A protein and the small-molecule ligand that binds it are described below.
Small molecule (SMILES): CC[C@H](NC(=O)[C@H](CC(C)C)NC(=O)[C@@H]1CSCc2cc3cc(c2C)CSC[C@H](NC(=O)[C@@H](C)NC(=O)[C@H](CC(C)C)NC(=O)[C@H](C)NC(=O)[C@@H](C)NC(=O)[C@@H](C)NC3=O)C(=O)N[C@@H](CC(C)C)C(=O)N[C@H](CCCCN)C(=O)N1)C(=O)N[C@@H](CCCCN)C(N)=O

Sequence of chain 1.C:
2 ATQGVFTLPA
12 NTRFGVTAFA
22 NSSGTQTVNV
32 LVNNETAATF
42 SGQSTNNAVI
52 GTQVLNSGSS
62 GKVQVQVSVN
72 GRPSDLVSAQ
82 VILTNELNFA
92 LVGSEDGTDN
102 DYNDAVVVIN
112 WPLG

Binding-site contacts:
Ligand atom CG contacts residue SER24 of chain 1.C at 4.0 Å.
Ligand atom CB contacts residue ZDC1 of chain 1.M at 4.4 Å.
Ligand atom NZ contacts residue SER24 of chain 1.C at 3.2 Å (h-bond).
Ligand atom CE contacts residue SER24 of chain 1.C at 4.2 Å.
Ligand atom CD contacts residue ZDC1 of chain 1.M at 3.5 Å.
Ligand atom CG contacts residue SER24 of chain 1.C at 4.0 Å.
Ligand atom CG contacts residue THR46 of chain 1.C at 3.9 Å.
Ligand atom C contacts residue ZDC1 of chain 1.M at 4.5 Å.
Ligand atom CE contacts residue ZDC1 of chain 1.M at 2.2 Å.
Ligand atom O contacts residue ZDC1 of chain 1.M at 3.9 Å.
Ligand atom CG contacts residue ZDC1 of chain 1.M at 3.8 Å.
Ligand atom NZ contacts residue SER24 of chain 1.C at 3.8 Å.
Ligand atom CD contacts residue SER24 of chain 1.C at 4.1 Å.
Ligand atom CE contacts residue SER24 of chain 1.C at 3.5 Å.
Ligand atom NZ contacts residue ZDC1 of chain 1.M at 1.3 Å.
Ligand atom CD contacts residue SER24 of chain 1.C at 4.3 Å.
Ligand atom CA contacts residue ZDC1 of chain 1.M at 3.9 Å.